Sequence of chain 3.A:
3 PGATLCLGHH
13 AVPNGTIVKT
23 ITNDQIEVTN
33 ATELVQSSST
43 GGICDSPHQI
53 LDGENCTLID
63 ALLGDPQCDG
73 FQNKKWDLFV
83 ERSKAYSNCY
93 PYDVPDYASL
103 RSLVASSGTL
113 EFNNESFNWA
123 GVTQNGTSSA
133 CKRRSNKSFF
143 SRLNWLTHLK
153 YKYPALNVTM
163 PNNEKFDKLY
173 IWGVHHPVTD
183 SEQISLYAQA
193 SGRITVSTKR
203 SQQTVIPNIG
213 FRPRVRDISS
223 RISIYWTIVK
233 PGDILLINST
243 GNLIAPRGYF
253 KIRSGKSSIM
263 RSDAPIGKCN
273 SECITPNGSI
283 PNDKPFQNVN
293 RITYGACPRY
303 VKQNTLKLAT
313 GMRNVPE

A small-molecule ligand and the protein it binds are described below.
Small molecule (SMILES): CC(=O)N[C@H]1[C@H](O[C@H]2[C@H](O)[C@@H](NC(C)=O)CO[C@@H]2CO)O[C@H](CO)[C@@H](O)[C@@H]1O

Binding-site contacts:
Ligand atom C7 contacts residue VAL291 of chain 3.A at 4.4 Å (hydrophobic).
Ligand atom C8 contacts residue VAL291 of chain 3.A at 4.2 Å (hydrophobic).
Ligand atom O5 contacts residue ASN279 of chain 3.A at 2.3 Å (h-bond).
Ligand atom O5 contacts residue VAL291 of chain 3.A at 4.5 Å.
Ligand atom C1 contacts residue ASN292 of chain 3.A at 4.0 Å.
Ligand atom C6 contacts residue ASN292 of chain 3.A at 3.9 Å.
Ligand atom C3 contacts residue VAL291 of chain 3.A at 4.2 Å (hydrophobic).
Ligand atom C5 contacts residue ASN279 of chain 3.A at 3.6 Å.
Ligand atom C1 contacts residue ASN279 of chain 3.A at 1.4 Å.
Ligand atom C8 contacts residue SER39 of chain 3.A at 3.4 Å.
Ligand atom C5 contacts residue VAL291 of chain 3.A at 4.4 Å (hydrophobic).
Ligand atom C2 contacts residue ASN279 of chain 3.A at 2.4 Å.
Ligand atom C1 contacts residue VAL291 of chain 3.A at 3.5 Å (hydrophobic).
Ligand atom O5 contacts residue ASN292 of chain 3.A at 3.7 Å.
Ligand atom N2 contacts residue ASN279 of chain 3.A at 3.0 Å (h-bond).
Ligand atom C2 contacts residue VAL291 of chain 3.A at 3.9 Å (hydrophobic).
Ligand atom C7 contacts residue ASN279 of chain 3.A at 3.3 Å.
Ligand atom C3 contacts residue ASN279 of chain 3.A at 3.8 Å.
Ligand atom O7 contacts residue ASN279 of chain 3.A at 3.1 Å (h-bond).
Ligand atom C5 contacts residue ASN292 of chain 3.A at 3.7 Å.
Ligand atom N2 contacts residue VAL291 of chain 3.A at 3.5 Å (h-bond).
Ligand atom C4 contacts residue ASN279 of chain 3.A at 4.2 Å.